The protein below binds the small molecule below.
Small molecule (SMILES): OC[C@H]1O[C@@](CO)(O[C@H]2O[C@H](CO)[C@@H](O)[C@H](O)[C@H]2O)[C@@H](O)[C@@H]1O

Sequence of chain 19.A:
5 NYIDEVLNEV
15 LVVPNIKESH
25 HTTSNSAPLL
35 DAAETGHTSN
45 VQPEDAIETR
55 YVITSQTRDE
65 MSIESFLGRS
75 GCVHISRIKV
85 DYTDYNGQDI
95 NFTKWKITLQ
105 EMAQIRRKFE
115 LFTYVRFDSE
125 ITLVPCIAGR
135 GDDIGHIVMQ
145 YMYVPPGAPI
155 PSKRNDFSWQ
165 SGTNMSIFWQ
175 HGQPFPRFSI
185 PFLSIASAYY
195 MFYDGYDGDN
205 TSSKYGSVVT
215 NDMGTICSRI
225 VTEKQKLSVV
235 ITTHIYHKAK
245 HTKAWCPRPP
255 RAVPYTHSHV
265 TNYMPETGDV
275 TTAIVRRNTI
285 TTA

Binding-site contacts:
Ligand atom C6 contacts residue THR102 of chain 19.A at 1.9 Å.
Ligand atom C2 contacts residue MET217 of chain 19.A at 3.5 Å (hydrophobic).
Ligand atom O4 contacts residue ILE101 of chain 19.A at 4.0 Å.
Ligand atom O6 contacts residue THR102 of chain 19.A at 2.4 Å.
Ligand atom C3 contacts residue MET217 of chain 19.A at 3.2 Å (hydrophobic).
Ligand atom O2 contacts residue MET195 of chain 19.A at 3.6 Å.
Ligand atom C2 contacts residue TYR193 of chain 19.A at 3.8 Å (hydrophobic).
Ligand atom O2 contacts residue TYR193 of chain 19.A at 3.9 Å.
Ligand atom C1 contacts residue MET195 of chain 19.A at 3.2 Å (hydrophobic).
Ligand atom O4 contacts residue THR102 of chain 19.A at 3.8 Å.
Ligand atom O4 contacts residue ASN215 of chain 19.A at 3.4 Å (h-bond).
Ligand atom C6 contacts residue HIS241 of chain 19.A at 3.7 Å.
Ligand atom O6 contacts residue LEU103 of chain 19.A at 3.3 Å.
Ligand atom C6 contacts residue LEU103 of chain 19.A at 3.2 Å (hydrophobic).
Ligand atom O2 contacts residue ASN215 of chain 19.A at 3.5 Å.
Ligand atom O3 contacts residue TYR194 of chain 19.A at 3.9 Å.
Ligand atom O5 contacts residue THR102 of chain 19.A at 3.6 Å.
Ligand atom O4 contacts residue HIS263 of chain 19.A at 2.6 Å.
Ligand atom O1 contacts residue TYR194 of chain 19.A at 3.8 Å.
Ligand atom C5 contacts residue LEU103 of chain 19.A at 3.5 Å (hydrophobic).
Ligand atom C5 contacts residue HIS263 of chain 19.A at 3.9 Å.
Ligand atom C6 contacts residue LEU103 of chain 19.A at 2.7 Å (hydrophobic).
Ligand atom O6 contacts residue LEU103 of chain 19.A at 4.0 Å.
Ligand atom C4 contacts residue THR102 of chain 19.A at 3.9 Å.
Ligand atom O5 contacts residue LEU103 of chain 19.A at 3.3 Å.
Ligand atom O3 contacts residue MET217 of chain 19.A at 2.5 Å (h-bond).
Ligand atom C5 contacts residue LEU103 of chain 19.A at 3.0 Å (hydrophobic).
Ligand atom C4 contacts residue HIS263 of chain 19.A at 3.7 Å.
Ligand atom O1 contacts residue GLN104 of chain 19.A at 3.9 Å.
Ligand atom O3 contacts residue ASN215 of chain 19.A at 2.1 Å.
Ligand atom C5 contacts residue THR102 of chain 19.A at 2.8 Å.
Ligand atom O6 contacts residue HIS241 of chain 19.A at 4.0 Å.
Ligand atom O5 contacts residue LEU103 of chain 19.A at 3.0 Å (h-bond).
Ligand atom C3 contacts residue ASN215 of chain 19.A at 3.5 Å.
Ligand atom C6 contacts residue ILE101 of chain 19.A at 3.2 Å (hydrophobic).
Ligand atom O6 contacts residue ILE101 of chain 19.A at 2.1 Å (h-bond).
Ligand atom O2 contacts residue MET217 of chain 19.A at 3.3 Å (h-bond).
Ligand atom O1 contacts residue MET195 of chain 19.A at 3.8 Å.
Ligand atom C4 contacts residue ASN215 of chain 19.A at 4.0 Å.
Ligand atom O3 contacts residue ILE101 of chain 19.A at 3.5 Å.